A small-molecule ligand and the protein it binds are described below.
Small molecule (SMILES): C[C@H]1[C@@H]2C[C@@H](O)/C=C/C=C/C=C/C=C/C[C@@H](C)OC(=O)C[C@H](O)/C=C/C[C@H](O)C[C@](O)(C[C@@H]1O)O2

Binding-site contacts:
Ligand atom C5 contacts residue GLN174 of chain 1.A at 3.6 Å.
Ligand atom O3 contacts residue GLN29 of chain 1.A at 3.8 Å.
Ligand atom O contacts residue SER138 of chain 1.A at 3.2 Å (h-bond).
Ligand atom C12 contacts residue SER33 of chain 1.A at 3.7 Å.
Ligand atom C26 contacts residue HIS261 of chain 1.A at 3.6 Å.
Ligand atom C7 contacts residue GLN174 of chain 1.A at 3.9 Å.
Ligand atom C contacts residue SER139 of chain 1.A at 3.7 Å.
Ligand atom O6 contacts residue GLN29 of chain 1.A at 2.9 Å (h-bond).
Ligand atom C7 contacts residue ASN214 of chain 1.A at 3.6 Å.
Ligand atom C4 contacts residue MET210 of chain 1.A at 3.9 Å (hydrophobic).
Ligand atom C6 contacts residue GLN174 of chain 1.A at 3.8 Å.
Ligand atom C1 contacts residue HIS172 of chain 1.A at 3.9 Å.
Ligand atom O contacts residue SER139 of chain 1.A at 2.8 Å (h-bond).
Ligand atom C18 contacts residue GLN29 of chain 1.A at 3.8 Å.
Ligand atom C contacts residue MET210 of chain 1.A at 3.7 Å (hydrophobic).
Ligand atom C24 contacts residue HIS187 of chain 1.A at 3.7 Å.
Ligand atom C11 contacts residue GLY211 of chain 1.A at 3.7 Å.
Ligand atom C6 contacts residue MET210 of chain 1.A at 3.8 Å (hydrophobic).
Ligand atom C19 contacts residue MET184 of chain 1.A at 3.7 Å (hydrophobic).
Ligand atom C5 contacts residue MET210 of chain 1.A at 3.7 Å (hydrophobic).
Ligand atom C14 contacts residue ALA207 of chain 1.A at 3.6 Å (hydrophobic).
Ligand atom O3 contacts residue GLN174 of chain 1.A at 3.2 Å (h-bond).
Ligand atom C19 contacts residue MET210 of chain 1.A at 3.6 Å (hydrophobic).
Ligand atom C21 contacts residue MET210 of chain 1.A at 3.8 Å (hydrophobic).
Ligand atom C22 contacts residue MET184 of chain 1.A at 3.7 Å (hydrophobic).
Ligand atom C9 contacts residue ASN214 of chain 1.A at 3.7 Å.
Ligand atom C contacts residue SER138 of chain 1.A at 3.7 Å.
Ligand atom C1 contacts residue SER139 of chain 1.A at 3.7 Å.
Ligand atom O2 contacts residue TYR180 of chain 1.A at 3.3 Å.
Ligand atom C21 contacts residue MET184 of chain 1.A at 3.8 Å (hydrophobic).
Ligand atom O6 contacts residue SER33 of chain 1.A at 3.7 Å.
Ligand atom C23 contacts residue MET210 of chain 1.A at 3.8 Å (hydrophobic).
Ligand atom C23 contacts residue THR73 of chain 1.A at 3.8 Å.
Ligand atom C18 contacts residue MET184 of chain 1.A at 3.8 Å (hydrophobic).
Ligand atom C26 contacts residue SER138 of chain 1.A at 3.7 Å.
Ligand atom C7 contacts residue MET210 of chain 1.A at 3.6 Å (hydrophobic).
Ligand atom C20 contacts residue MET184 of chain 1.A at 3.8 Å (hydrophobic).
Ligand atom O contacts residue MET210 of chain 1.A at 3.6 Å.
Ligand atom C15 contacts residue GLN29 of chain 1.A at 3.8 Å.
Ligand atom O5 contacts residue GLY211 of chain 1.A at 3.6 Å.

Sequence of chain 1.A:
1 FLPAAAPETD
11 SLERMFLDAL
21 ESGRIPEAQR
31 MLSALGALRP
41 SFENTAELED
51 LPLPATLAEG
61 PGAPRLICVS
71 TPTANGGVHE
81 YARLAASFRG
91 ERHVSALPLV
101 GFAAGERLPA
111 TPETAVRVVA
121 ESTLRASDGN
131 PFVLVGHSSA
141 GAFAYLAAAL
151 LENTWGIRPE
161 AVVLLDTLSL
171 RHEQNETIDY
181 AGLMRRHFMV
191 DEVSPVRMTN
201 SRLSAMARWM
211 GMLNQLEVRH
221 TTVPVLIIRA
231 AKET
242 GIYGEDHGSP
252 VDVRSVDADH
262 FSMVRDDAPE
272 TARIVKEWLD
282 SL